The protein below binds the small molecule below.
Small molecule (SMILES): OC[C@H]1O[C@H](O[C@H]2[C@H](O)[C@@H](O)[C@@H](O)O[C@@H]2CO)[C@H](O)[C@@H](O)[C@@H]1O

Sequence of chain 1.R:
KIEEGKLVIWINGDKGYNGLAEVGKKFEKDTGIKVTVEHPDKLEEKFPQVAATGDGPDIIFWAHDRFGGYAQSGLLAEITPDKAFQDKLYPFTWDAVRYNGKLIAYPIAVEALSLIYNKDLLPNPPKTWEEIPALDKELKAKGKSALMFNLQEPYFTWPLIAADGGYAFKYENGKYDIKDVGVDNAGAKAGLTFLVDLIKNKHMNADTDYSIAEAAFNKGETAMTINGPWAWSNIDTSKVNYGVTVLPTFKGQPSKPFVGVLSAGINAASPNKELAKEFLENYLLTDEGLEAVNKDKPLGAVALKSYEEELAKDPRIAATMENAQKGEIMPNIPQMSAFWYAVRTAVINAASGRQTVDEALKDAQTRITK

Binding-site contacts:
Ligand atom C1 contacts residue TRP230 of chain 1.R at 3.8 Å (hydrophobic).
Ligand atom O4 contacts residue ARG66 of chain 1.R at 2.8 Å (salt-bridge).
Ligand atom C6 contacts residue TRP340 of chain 1.R at 3.7 Å (hydrophobic).
Ligand atom O6 contacts residue GLU153 of chain 1.R at 2.5 Å (salt-bridge).
Ligand atom C1 contacts residue TYR155 of chain 1.R at 3.5 Å (hydrophobic).
Ligand atom C6 contacts residue TYR155 of chain 1.R at 4.0 Å (hydrophobic).
Ligand atom C3 contacts residue TRP62 of chain 1.R at 3.5 Å (hydrophobic).
Ligand atom O2 contacts residue ASP65 of chain 1.R at 2.7 Å (salt-bridge).
Ligand atom O3 contacts residue ALA63 of chain 1.R at 3.3 Å.
Ligand atom C6 contacts residue PRO154 of chain 1.R at 3.9 Å (hydrophobic).
Ligand atom O6 contacts residue PRO154 of chain 1.R at 3.2 Å.
Ligand atom C2 contacts residue TRP230 of chain 1.R at 3.9 Å (hydrophobic).
Ligand atom C1 contacts residue ASP14 of chain 1.R at 3.5 Å.
Ligand atom O2 contacts residue ALA63 of chain 1.R at 3.4 Å.
Ligand atom O2 contacts residue TRP62 of chain 1.R at 3.2 Å (h-bond).
Ligand atom O6 contacts residue TYR155 of chain 1.R at 3.2 Å (h-bond).
Ligand atom C4 contacts residue TRP340 of chain 1.R at 3.7 Å (hydrophobic).
Ligand atom O5 contacts residue ASP14 of chain 1.R at 3.9 Å.
Ligand atom O5 contacts residue TYR155 of chain 1.R at 3.4 Å.
Ligand atom O1 contacts residue ASP14 of chain 1.R at 2.8 Å (salt-bridge).
Ligand atom C6 contacts residue GLU153 of chain 1.R at 3.3 Å.
Ligand atom C5 contacts residue GLU153 of chain 1.R at 3.9 Å.
Ligand atom O1 contacts residue LYS15 of chain 1.R at 3.1 Å (salt-bridge).
Ligand atom O1 contacts residue ASN12 of chain 1.R at 3.8 Å.
Ligand atom C2 contacts residue ASP65 of chain 1.R at 3.4 Å.
Ligand atom O5 contacts residue TRP340 of chain 1.R at 3.9 Å.
Ligand atom O3 contacts residue ARG66 of chain 1.R at 2.8 Å (salt-bridge).
Ligand atom C2 contacts residue TRP62 of chain 1.R at 3.9 Å (hydrophobic).
Ligand atom O3 contacts residue ASP65 of chain 1.R at 2.8 Å (salt-bridge).
Ligand atom O6 contacts residue PHE156 of chain 1.R at 4.0 Å.
Ligand atom O3 contacts residue TRP340 of chain 1.R at 3.9 Å.
Ligand atom O3 contacts residue GLU111 of chain 1.R at 3.8 Å.
Ligand atom O2 contacts residue GLU111 of chain 1.R at 2.6 Å (salt-bridge).
Ligand atom C2 contacts residue GLU111 of chain 1.R at 3.4 Å.
Ligand atom C2 contacts residue LYS15 of chain 1.R at 3.9 Å.
Ligand atom C4 contacts residue ARG66 of chain 1.R at 3.8 Å.
Ligand atom O3 contacts residue TRP62 of chain 1.R at 3.2 Å (h-bond).
Ligand atom O2 contacts residue LYS15 of chain 1.R at 2.8 Å (salt-bridge).
Ligand atom C3 contacts residue ASP65 of chain 1.R at 3.6 Å.
Ligand atom C1 contacts residue LYS15 of chain 1.R at 3.8 Å.